Binding-site contacts:
Ligand atom C10 contacts residue ASN63 of chain 3.A at 3.8 Å.
Ligand atom O4 contacts residue LYS60 of chain 3.A at 4.2 Å.
Ligand atom O1B contacts residue LYS60 of chain 3.A at 3.1 Å.
Ligand atom O10 contacts residue ASN63 of chain 3.A at 3.2 Å (h-bond).
Ligand atom C1 contacts residue LYS60 of chain 3.A at 4.3 Å.
Ligand atom N5 contacts residue ASN63 of chain 3.A at 4.3 Å.
Ligand atom C3 contacts residue LYS60 of chain 3.A at 4.5 Å.
Ligand atom O10 contacts residue ASP87 of chain 3.A at 3.7 Å.
Ligand atom C4 contacts residue LYS60 of chain 3.A at 4.2 Å.

Sequence of chain 3.A:
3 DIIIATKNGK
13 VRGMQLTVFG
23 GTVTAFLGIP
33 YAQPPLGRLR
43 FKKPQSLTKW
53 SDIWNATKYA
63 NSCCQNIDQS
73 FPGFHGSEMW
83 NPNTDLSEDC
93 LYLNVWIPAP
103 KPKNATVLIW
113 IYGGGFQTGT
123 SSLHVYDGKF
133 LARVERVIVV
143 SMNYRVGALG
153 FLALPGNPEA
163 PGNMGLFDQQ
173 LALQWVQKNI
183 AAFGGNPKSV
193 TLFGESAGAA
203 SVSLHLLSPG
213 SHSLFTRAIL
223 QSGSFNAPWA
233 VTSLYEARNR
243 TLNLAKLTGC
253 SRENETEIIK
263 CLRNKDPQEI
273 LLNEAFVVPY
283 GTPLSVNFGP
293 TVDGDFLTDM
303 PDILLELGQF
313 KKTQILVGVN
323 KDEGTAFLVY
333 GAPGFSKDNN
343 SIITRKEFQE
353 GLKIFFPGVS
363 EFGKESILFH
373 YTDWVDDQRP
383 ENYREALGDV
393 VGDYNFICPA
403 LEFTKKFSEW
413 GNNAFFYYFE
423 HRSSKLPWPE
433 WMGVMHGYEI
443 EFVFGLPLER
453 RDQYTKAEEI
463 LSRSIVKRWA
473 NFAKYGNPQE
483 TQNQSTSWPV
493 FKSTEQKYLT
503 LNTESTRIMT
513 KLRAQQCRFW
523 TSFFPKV

This protein binds this small molecule.
Small molecule (SMILES): CC(=O)N[C@H]1[C@H]([C@H](O)[C@H](O)CO)O[C@@](O[C@@H]2[C@@H](O)[C@H](O)O[C@H](CO)[C@@H]2O)(C(=O)O)C[C@@H]1O